This protein binds this small molecule.
Small molecule (SMILES): CCC(=O)Nc1cccc(Nc2nc(Nc3ccc(Oc4ccnc(C(=O)NC)c4)cc3)ncc2F)c1

Binding-site contacts:
Ligand atom C25 contacts residue MET97 of chain 1.A at 3.2 Å (hydrophobic).
Ligand atom N19 contacts residue MET97 of chain 1.A at 2.8 Å (h-bond).
Ligand atom C20 contacts residue GLY100 of chain 1.A at 3.6 Å.
Ligand atom C23 contacts residue GLY100 of chain 1.A at 3.8 Å.
Ligand atom C14 contacts residue ALA48 of chain 1.A at 3.3 Å (hydrophobic).
Ligand atom C25 contacts residue ALA98 of chain 1.A at 3.6 Å (hydrophobic).
Ligand atom N19 contacts residue TYR96 of chain 1.A at 3.7 Å.
Ligand atom C14 contacts residue GLU95 of chain 1.A at 3.4 Å.
Ligand atom O10 contacts residue CYS101 of chain 1.A at 3.4 Å.
Ligand atom C9 contacts residue CYS101 of chain 1.A at 2.8 Å (hydrophobic).
Ligand atom N11 contacts residue VAL36 of chain 1.A at 3.9 Å.
Ligand atom F18 contacts residue LEU148 of chain 1.A at 3.6 Å.
Ligand atom C21 contacts residue GLY100 of chain 1.A at 3.8 Å.
Ligand atom N17 contacts residue LEU28 of chain 1.A at 3.9 Å.
Ligand atom C16 contacts residue LEU28 of chain 1.A at 3.7 Å (hydrophobic).
Ligand atom C13 contacts residue LEU148 of chain 1.A at 3.5 Å (hydrophobic).
Ligand atom C20 contacts residue MET97 of chain 1.A at 3.4 Å (hydrophobic).
Ligand atom F18 contacts residue ALA48 of chain 1.A at 3.7 Å.
Ligand atom C13 contacts residue ALA48 of chain 1.A at 3.6 Å (hydrophobic).
Ligand atom N15 contacts residue TYR96 of chain 1.A at 3.8 Å.
Ligand atom C22 contacts residue GLY100 of chain 1.A at 3.8 Å.
Ligand atom C14 contacts residue LEU148 of chain 1.A at 3.7 Å (hydrophobic).
Ligand atom C29 contacts residue GLU27 of chain 1.A at 3.8 Å.
Ligand atom C37 contacts residue CYS101 of chain 1.A at 1.8 Å (hydrophobic).
Ligand atom C25 contacts residue GLY100 of chain 1.A at 3.5 Å.
Ligand atom C29 contacts residue LEU28 of chain 1.A at 3.4 Å (hydrophobic).
Ligand atom C8 contacts residue CYS101 of chain 1.A at 3.3 Å (hydrophobic).
Ligand atom C14 contacts residue MET97 of chain 1.A at 3.7 Å (hydrophobic).
Ligand atom F18 contacts residue LYS50 of chain 1.A at 3.4 Å.
Ligand atom N19 contacts residue LEU28 of chain 1.A at 3.7 Å.
Ligand atom C9 contacts residue ARG145 of chain 1.A at 3.6 Å.
Ligand atom O10 contacts residue ASN104 of chain 1.A at 3.7 Å.
Ligand atom C24 contacts residue ALA98 of chain 1.A at 3.7 Å (hydrophobic).
Ligand atom F18 contacts residue THR94 of chain 1.A at 3.5 Å.
Ligand atom N7 contacts residue CYS101 of chain 1.A at 3.8 Å.
Ligand atom C6 contacts residue LEU28 of chain 1.A at 3.7 Å (hydrophobic).
Ligand atom C16 contacts residue MET97 of chain 1.A at 3.6 Å (hydrophobic).
Ligand atom N15 contacts residue MET97 of chain 1.A at 3.1 Å (h-bond).
Ligand atom C28 contacts residue LEU28 of chain 1.A at 3.4 Å (hydrophobic).
Ligand atom C24 contacts residue GLY100 of chain 1.A at 3.6 Å.

Sequence of chain 1.A:
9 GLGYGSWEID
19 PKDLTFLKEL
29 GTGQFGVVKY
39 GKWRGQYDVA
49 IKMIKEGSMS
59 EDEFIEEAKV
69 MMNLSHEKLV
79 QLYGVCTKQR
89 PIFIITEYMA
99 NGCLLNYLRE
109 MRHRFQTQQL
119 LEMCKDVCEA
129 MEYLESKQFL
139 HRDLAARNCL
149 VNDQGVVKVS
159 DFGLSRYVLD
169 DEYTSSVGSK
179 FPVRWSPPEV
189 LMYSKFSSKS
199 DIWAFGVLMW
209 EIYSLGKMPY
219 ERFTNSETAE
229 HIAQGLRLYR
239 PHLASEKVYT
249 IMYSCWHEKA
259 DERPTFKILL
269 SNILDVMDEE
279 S